Binding-site contacts:
Ligand atom C7 contacts residue THR238 of chain 1.E at 4.3 Å.
Ligand atom C4 contacts residue ASN236 of chain 1.E at 4.4 Å.
Ligand atom C7 contacts residue ASN236 of chain 1.E at 3.2 Å.
Ligand atom C8 contacts residue SER276 of chain 1.E at 3.1 Å.
Ligand atom C2 contacts residue ASN236 of chain 1.E at 2.6 Å.
Ligand atom O5 contacts residue ASN236 of chain 1.E at 2.5 Å (h-bond).
Ligand atom C3 contacts residue ASN236 of chain 1.E at 3.9 Å.
Ligand atom C2 contacts residue THR238 of chain 1.E at 4.4 Å.
Ligand atom N2 contacts residue ASN236 of chain 1.E at 3.0 Å (h-bond).
Ligand atom C1 contacts residue THR238 of chain 1.E at 3.9 Å.
Ligand atom O7 contacts residue ASN236 of chain 1.E at 3.1 Å (h-bond).
Ligand atom C8 contacts residue THR238 of chain 1.E at 3.5 Å.
Ligand atom C8 contacts residue ASN236 of chain 1.E at 3.3 Å.
Ligand atom C5 contacts residue ASN236 of chain 1.E at 3.8 Å.
Ligand atom N2 contacts residue THR238 of chain 1.E at 4.0 Å.
Ligand atom C1 contacts residue ASN236 of chain 1.E at 1.5 Å.
Ligand atom C7 contacts residue SER276 of chain 1.E at 4.3 Å.

Sequence of chain 1.E:
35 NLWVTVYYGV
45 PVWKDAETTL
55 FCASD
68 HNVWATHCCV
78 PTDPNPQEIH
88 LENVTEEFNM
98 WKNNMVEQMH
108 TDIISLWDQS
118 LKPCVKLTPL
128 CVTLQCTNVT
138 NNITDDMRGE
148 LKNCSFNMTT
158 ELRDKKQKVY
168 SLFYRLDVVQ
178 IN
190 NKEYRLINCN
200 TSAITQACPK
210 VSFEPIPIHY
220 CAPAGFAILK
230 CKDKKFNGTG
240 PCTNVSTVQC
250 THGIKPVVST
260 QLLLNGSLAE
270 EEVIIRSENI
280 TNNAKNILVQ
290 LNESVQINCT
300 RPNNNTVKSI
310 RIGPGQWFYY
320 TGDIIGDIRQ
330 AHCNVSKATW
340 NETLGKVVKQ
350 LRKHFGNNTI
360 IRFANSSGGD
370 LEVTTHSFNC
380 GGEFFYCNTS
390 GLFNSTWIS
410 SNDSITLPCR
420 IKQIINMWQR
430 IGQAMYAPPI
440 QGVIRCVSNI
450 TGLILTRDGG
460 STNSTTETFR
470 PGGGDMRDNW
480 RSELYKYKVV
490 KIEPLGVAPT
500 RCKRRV

This small molecule binds to this protein.
Small molecule (SMILES): CC(=O)N[C@@H]1[C@@H](O)[C@H](O)[C@@H](CO)O[C@H]1O